A small-molecule ligand and the protein it binds are described below.
Small molecule (SMILES): C=CC1=C(C)/C(=C/c2[nH]c(/C=C3\N=C(/C=C4\NC(=O)C(C)=C4C=C)C(C)=C3CCC(=O)O)c(CCC(=O)O)c2C)NC1=O

Binding-site contacts:
Ligand atom CMD contacts residue ARG78 of chain 3.B at 3.4 Å.
Ligand atom CAA contacts residue LEU120 of chain 3.B at 3.5 Å (hydrophobic).
Ligand atom CBB contacts residue TYR92 of chain 3.B at 3.7 Å (hydrophobic).
Ligand atom CMB contacts residue LEU113 of chain 3.B at 3.6 Å (hydrophobic).
Ligand atom C1C contacts residue MEN72 of chain 3.B at 3.5 Å.
Ligand atom NC contacts residue MEN72 of chain 3.B at 2.9 Å (h-bond).
Ligand atom CAD contacts residue ALA81 of chain 3.B at 3.7 Å (hydrophobic).
Ligand atom O2A contacts residue ARG84 of chain 3.B at 2.6 Å (salt-bridge).
Ligand atom C4A contacts residue ASP85 of chain 3.B at 3.5 Å.
Ligand atom NA contacts residue ARG84 of chain 3.B at 2.9 Å (salt-bridge).
Ligand atom CBB contacts residue ILE88 of chain 3.B at 3.5 Å (hydrophobic).
Ligand atom C2C contacts residue CYS82 of chain 3.B at 3.5 Å (hydrophobic).
Ligand atom C3D contacts residue ALA81 of chain 3.B at 3.4 Å (hydrophobic).
Ligand atom C1D contacts residue ASP85 of chain 3.B at 3.7 Å.
Ligand atom C3C contacts residue CYS82 of chain 3.B at 3.0 Å (hydrophobic).
Ligand atom CMC contacts residue LEU66 of chain 3.B at 3.5 Å (hydrophobic).
Ligand atom CHD contacts residue ASP85 of chain 3.B at 3.6 Å.
Ligand atom C4A contacts residue ARG84 of chain 3.B at 3.3 Å.
Ligand atom C3A contacts residue ARG84 of chain 3.B at 3.7 Å.
Ligand atom C1A contacts residue ARG84 of chain 3.B at 3.0 Å.
Ligand atom C4C contacts residue CYS82 of chain 3.B at 3.5 Å (hydrophobic).
Ligand atom O2D contacts residue LEU120 of chain 3.B at 3.5 Å.
Ligand atom CBC contacts residue CYS82 of chain 3.B at 2.8 Å (hydrophobic).
Ligand atom CHD contacts residue CYS82 of chain 3.B at 3.4 Å (hydrophobic).
Ligand atom CHB contacts residue ASP85 of chain 3.B at 3.4 Å.
Ligand atom ND contacts residue ASP85 of chain 3.B at 2.8 Å (salt-bridge).
Ligand atom C2A contacts residue LEU120 of chain 3.B at 3.7 Å (hydrophobic).
Ligand atom OC contacts residue LEU66 of chain 3.B at 3.5 Å.
Ligand atom CHA contacts residue ARG84 of chain 3.B at 3.5 Å.
Ligand atom C2A contacts residue ARG84 of chain 3.B at 3.5 Å.
Ligand atom OC contacts residue MEN72 of chain 3.B at 3.2 Å.
Ligand atom NA contacts residue ASP85 of chain 3.B at 2.9 Å (salt-bridge).
Ligand atom CGA contacts residue ARG84 of chain 3.B at 3.6 Å.
Ligand atom CMC contacts residue LEU59 of chain 3.B at 3.5 Å (hydrophobic).
Ligand atom CAC contacts residue VAL127 of chain 3.B at 3.4 Å (hydrophobic).
Ligand atom CAC contacts residue CYS82 of chain 3.B at 3.0 Å (hydrophobic).
Ligand atom CMD contacts residue MEN72 of chain 3.B at 3.2 Å.
Ligand atom CAB contacts residue ILE88 of chain 3.B at 3.7 Å (hydrophobic).
Ligand atom C4D contacts residue ALA81 of chain 3.B at 3.7 Å (hydrophobic).
Ligand atom OC contacts residue ALA73 of chain 3.B at 3.6 Å.

Sequence of chain 3.B:
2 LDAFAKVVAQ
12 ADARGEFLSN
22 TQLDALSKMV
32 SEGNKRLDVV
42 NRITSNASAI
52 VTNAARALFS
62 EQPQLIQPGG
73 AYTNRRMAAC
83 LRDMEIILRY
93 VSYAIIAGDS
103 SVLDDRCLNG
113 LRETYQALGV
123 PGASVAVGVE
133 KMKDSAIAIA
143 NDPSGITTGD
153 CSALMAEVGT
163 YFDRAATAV